Sequence of chain 2.C:
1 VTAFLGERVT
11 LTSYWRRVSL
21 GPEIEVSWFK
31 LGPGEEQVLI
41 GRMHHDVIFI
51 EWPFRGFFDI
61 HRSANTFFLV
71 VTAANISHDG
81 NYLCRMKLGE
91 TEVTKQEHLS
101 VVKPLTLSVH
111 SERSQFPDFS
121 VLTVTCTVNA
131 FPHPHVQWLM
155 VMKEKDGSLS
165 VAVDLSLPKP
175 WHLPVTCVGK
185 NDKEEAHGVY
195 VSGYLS

Binding-site contacts:
Ligand atom N2 contacts residue ASN75 of chain 2.C at 3.0 Å (h-bond).
Ligand atom C6 contacts residue PRO53 of chain 2.C at 4.2 Å (hydrophobic).
Ligand atom O4 contacts residue PHE57 of chain 2.C at 4.4 Å.
Ligand atom C8 contacts residue ASP160 of chain 2.C at 4.4 Å.
Ligand atom N2 contacts residue PRO53 of chain 2.C at 2.8 Å (h-bond).
Ligand atom C5 contacts residue SER77 of chain 2.C at 3.8 Å.
Ligand atom O5 contacts residue ASN75 of chain 2.C at 2.5 Å (h-bond).
Ligand atom C8 contacts residue LYS159 of chain 2.C at 4.3 Å.
Ligand atom C7 contacts residue ASN75 of chain 2.C at 3.4 Å.
Ligand atom C1 contacts residue PHE57 of chain 2.C at 4.1 Å (hydrophobic).
Ligand atom O5 contacts residue HIS78 of chain 2.C at 3.1 Å (h-bond).
Ligand atom O6 contacts residue PHE54 of chain 2.C at 4.1 Å.
Ligand atom O5 contacts residue SER77 of chain 2.C at 3.6 Å.
Ligand atom C1 contacts residue HIS78 of chain 2.C at 4.0 Å.
Ligand atom O6 contacts residue PHE57 of chain 2.C at 3.7 Å.
Ligand atom O6 contacts residue SER77 of chain 2.C at 4.4 Å.
Ligand atom C7 contacts residue PRO53 of chain 2.C at 3.7 Å (hydrophobic).
Ligand atom C1 contacts residue PRO53 of chain 2.C at 4.0 Å (hydrophobic).
Ligand atom C5 contacts residue HIS78 of chain 2.C at 3.9 Å.
Ligand atom O3 contacts residue PRO53 of chain 2.C at 3.8 Å.
Ligand atom C6 contacts residue HIS78 of chain 2.C at 3.9 Å.
Ligand atom O5 contacts residue PHE57 of chain 2.C at 3.7 Å.
Ligand atom C6 contacts residue PHE57 of chain 2.C at 3.6 Å (hydrophobic).
Ligand atom O6 contacts residue PHE58 of chain 2.C at 3.8 Å.
Ligand atom C2 contacts residue PHE57 of chain 2.C at 4.3 Å (hydrophobic).
Ligand atom C4 contacts residue PHE57 of chain 2.C at 3.9 Å (hydrophobic).
Ligand atom C5 contacts residue ASN75 of chain 2.C at 3.7 Å.
Ligand atom C2 contacts residue PRO53 of chain 2.C at 3.7 Å (hydrophobic).
Ligand atom C8 contacts residue PHE54 of chain 2.C at 3.4 Å (hydrophobic).
Ligand atom C1 contacts residue ASN75 of chain 2.C at 1.4 Å.
Ligand atom C4 contacts residue ASN75 of chain 2.C at 4.2 Å.
Ligand atom C3 contacts residue ASN75 of chain 2.C at 3.9 Å.
Ligand atom O6 contacts residue HIS78 of chain 2.C at 2.9 Å (h-bond).
Ligand atom C2 contacts residue ASN75 of chain 2.C at 2.6 Å.
Ligand atom C3 contacts residue PRO53 of chain 2.C at 3.6 Å (hydrophobic).
Ligand atom C1 contacts residue SER77 of chain 2.C at 3.7 Å.
Ligand atom O7 contacts residue ASN75 of chain 2.C at 3.4 Å (h-bond).
Ligand atom C8 contacts residue PRO53 of chain 2.C at 3.6 Å (hydrophobic).
Ligand atom C5 contacts residue PHE57 of chain 2.C at 4.0 Å (hydrophobic).

The small molecule below binds the protein below.
Small molecule (SMILES): CC(=O)N[C@H]1[C@H](O[C@H]2[C@H](O)[C@@H](NC(C)=O)CO[C@@H]2CO)O[C@H](CO)[C@@H](O[C@@H]2O[C@H](CO)[C@@H](O)[C@H](O)[C@@H]2O)[C@@H]1O